Sequence of chain 1.B:
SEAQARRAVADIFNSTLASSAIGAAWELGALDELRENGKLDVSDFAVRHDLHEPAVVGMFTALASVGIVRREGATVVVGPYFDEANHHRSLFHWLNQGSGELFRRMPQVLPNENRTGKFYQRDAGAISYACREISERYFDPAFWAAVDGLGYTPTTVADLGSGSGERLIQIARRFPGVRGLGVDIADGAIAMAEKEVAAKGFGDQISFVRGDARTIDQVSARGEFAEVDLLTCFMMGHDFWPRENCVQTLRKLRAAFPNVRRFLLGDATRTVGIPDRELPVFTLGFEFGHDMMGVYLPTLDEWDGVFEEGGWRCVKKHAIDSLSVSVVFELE

Binding-site contacts:
Ligand atom O2 contacts residue FE1 of chain 1.L at 3.9 Å.
Ligand atom C2 contacts residue HIS263 of chain 1.B at 4.1 Å.
Ligand atom O4 contacts residue HIS263 of chain 1.B at 2.9 Å.
Ligand atom C2 contacts residue FE1 of chain 1.L at 2.7 Å.
Ligand atom C1 contacts residue FE1 of chain 1.L at 2.7 Å.
Ligand atom C9 contacts residue ASP292 of chain 1.B at 4.2 Å.
Ligand atom O4 contacts residue MET260 of chain 1.B at 4.1 Å.
Ligand atom C8 contacts residue ASP292 of chain 1.B at 3.6 Å.
Ligand atom C6 contacts residue ILE159 of chain 1.B at 4.1 Å (hydrophobic).
Ligand atom C8 contacts residue PHE311 of chain 1.B at 3.8 Å (hydrophobic).
Ligand atom O1 contacts residue HIS315 of chain 1.B at 2.8 Å (h-bond).
Ligand atom C9 contacts residue HIS263 of chain 1.B at 3.9 Å.
Ligand atom O3 contacts residue LEU348 of chain 1.B at 3.1 Å.
Ligand atom C5 contacts residue PHE307 of chain 1.B at 3.8 Å (hydrophobic).
Ligand atom C6 contacts residue PHE307 of chain 1.B at 3.5 Å (hydrophobic).
Ligand atom C2 contacts residue HIS315 of chain 1.B at 3.6 Å.
Ligand atom O1 contacts residue FE1 of chain 1.L at 2.0 Å.
Ligand atom C7 contacts residue ALA293 of chain 1.B at 3.9 Å (hydrophobic).
Ligand atom C2 contacts residue PHE311 of chain 1.B at 4.1 Å (hydrophobic).
Ligand atom O3 contacts residue ALA293 of chain 1.B at 3.2 Å.
Ligand atom C7 contacts residue LEU348 of chain 1.B at 4.2 Å (hydrophobic).
Ligand atom C9 contacts residue MET260 of chain 1.B at 3.5 Å (hydrophobic).
Ligand atom C9 contacts residue PHE311 of chain 1.B at 3.6 Å (hydrophobic).
Ligand atom C1 contacts residue TRP119 of chain 1.B at 4.0 Å (hydrophobic).
Ligand atom O2 contacts residue TRP119 of chain 1.B at 3.0 Å (h-bond).
Ligand atom O1 contacts residue MET318 of chain 1.B at 4.0 Å.
Ligand atom C3 contacts residue FE1 of chain 1.L at 4.2 Å.
Ligand atom C4 contacts residue PHE311 of chain 1.B at 3.9 Å (hydrophobic).
Ligand atom O2 contacts residue ARG147 of chain 1.B at 2.6 Å (salt-bridge).
Ligand atom C3 contacts residue TRP119 of chain 1.B at 3.7 Å (hydrophobic).
Ligand atom C1 contacts residue HIS315 of chain 1.B at 3.5 Å.
Ligand atom C8 contacts residue ALA293 of chain 1.B at 4.1 Å (hydrophobic).
Ligand atom O4 contacts residue HIS315 of chain 1.B at 3.2 Å (h-bond).
Ligand atom O4 contacts residue FE1 of chain 1.L at 2.0 Å.
Ligand atom O3 contacts residue PHE164 of chain 1.B at 3.6 Å.
Ligand atom C1 contacts residue ARG147 of chain 1.B at 3.4 Å.
Ligand atom O4 contacts residue PHE311 of chain 1.B at 3.5 Å.
Ligand atom O1 contacts residue ARG147 of chain 1.B at 3.4 Å (salt-bridge).
Ligand atom C8 contacts residue MET260 of chain 1.B at 3.8 Å (hydrophobic).
Ligand atom O1 contacts residue HIS263 of chain 1.B at 4.1 Å.

The small molecule below binds the protein below.
Small molecule (SMILES): O=C(O)C(=O)Cc1ccc(O)cc1